Binding-site contacts:
Ligand atom C5 contacts residue LEU11 of chain 1.H at 3.6 Å (hydrophobic).
Ligand atom C3 contacts residue CYS11 of chain 1.G at 4.5 Å (hydrophobic).
Ligand atom O1 contacts residue SER9 of chain 1.G at 3.6 Å (h-bond).
Ligand atom C3 contacts residue ALA14 of chain 1.H at 4.5 Å (hydrophobic).
Ligand atom C6 contacts residue CYS6 of chain 1.G at 3.1 Å (hydrophobic).
Ligand atom C1 contacts residue LEU11 of chain 1.H at 3.9 Å (hydrophobic).
Ligand atom C2 contacts residue CYS11 of chain 1.G at 3.5 Å (hydrophobic).
Ligand atom C2 contacts residue LEU16 of chain 1.G at 4.1 Å (hydrophobic).
Ligand atom O1 contacts residue LEU11 of chain 1.H at 4.5 Å.
Ligand atom C7 contacts residue ALA14 of chain 1.H at 3.6 Å (hydrophobic).
Ligand atom C3 contacts residue LEU11 of chain 1.H at 4.2 Å (hydrophobic).
Ligand atom C5 contacts residue HIS10 of chain 1.H at 4.0 Å.
Ligand atom O1 contacts residue CYS6 of chain 1.G at 2.5 Å (h-bond).
Ligand atom C3 contacts residue LEU16 of chain 1.G at 4.1 Å (hydrophobic).
Ligand atom C7 contacts residue CYS11 of chain 1.G at 4.5 Å (hydrophobic).
Ligand atom C6 contacts residue LEU11 of chain 1.H at 3.5 Å (hydrophobic).
Ligand atom C7 contacts residue LEU16 of chain 1.G at 3.8 Å (hydrophobic).
Ligand atom C1 contacts residue CYS6 of chain 1.G at 3.3 Å (hydrophobic).
Ligand atom C6 contacts residue CYS7 of chain 1.H at 3.9 Å (hydrophobic).
Ligand atom C4 contacts residue LEU11 of chain 1.H at 3.9 Å (hydrophobic).
Ligand atom C1 contacts residue CYS11 of chain 1.G at 3.9 Å (hydrophobic).
Ligand atom O1 contacts residue CYS11 of chain 1.G at 2.8 Å (h-bond).
Ligand atom C5 contacts residue CYS7 of chain 1.H at 4.1 Å (hydrophobic).
Ligand atom C5 contacts residue CYS6 of chain 1.G at 4.4 Å (hydrophobic).
Ligand atom C2 contacts residue LEU11 of chain 1.H at 4.2 Å (hydrophobic).
Ligand atom C4 contacts residue HIS10 of chain 1.H at 3.8 Å.
Ligand atom O1 contacts residue VAL10 of chain 1.G at 3.5 Å.

Sequence of chain 1.G:
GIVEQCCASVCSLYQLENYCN

A protein and the small-molecule ligand that binds it are described below.
Small molecule (SMILES): Cc1cccc(O)c1

Sequence of chain 1.H:
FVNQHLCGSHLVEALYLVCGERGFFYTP